A protein and the small-molecule ligand that binds it are described below.
Small molecule (SMILES): CC(=O)N[C@@H]1[C@@H](O)[C@H](O)[C@@H](CO)O[C@H]1O

Binding-site contacts:
Ligand atom N2 contacts residue ASN223 of chain 1.B at 2.8 Å (h-bond).
Ligand atom C8 contacts residue LYS218 of chain 1.B at 4.4 Å.
Ligand atom C7 contacts residue ASN223 of chain 1.B at 3.5 Å.
Ligand atom C4 contacts residue ASN223 of chain 1.B at 4.0 Å.
Ligand atom O7 contacts residue ASN222 of chain 1.B at 3.3 Å.
Ligand atom C5 contacts residue ASN223 of chain 1.B at 3.6 Å.
Ligand atom C1 contacts residue ASN223 of chain 1.B at 1.4 Å.
Ligand atom O5 contacts residue ASN223 of chain 1.B at 2.4 Å (h-bond).
Ligand atom C3 contacts residue ASN223 of chain 1.B at 3.6 Å.
Ligand atom C8 contacts residue GLU219 of chain 1.B at 3.5 Å.
Ligand atom C7 contacts residue ASN222 of chain 1.B at 3.7 Å.
Ligand atom C2 contacts residue ASN223 of chain 1.B at 2.2 Å.
Ligand atom C8 contacts residue ASN222 of chain 1.B at 3.4 Å.
Ligand atom O7 contacts residue ASN223 of chain 1.B at 3.4 Å (h-bond).

Sequence of chain 1.B:
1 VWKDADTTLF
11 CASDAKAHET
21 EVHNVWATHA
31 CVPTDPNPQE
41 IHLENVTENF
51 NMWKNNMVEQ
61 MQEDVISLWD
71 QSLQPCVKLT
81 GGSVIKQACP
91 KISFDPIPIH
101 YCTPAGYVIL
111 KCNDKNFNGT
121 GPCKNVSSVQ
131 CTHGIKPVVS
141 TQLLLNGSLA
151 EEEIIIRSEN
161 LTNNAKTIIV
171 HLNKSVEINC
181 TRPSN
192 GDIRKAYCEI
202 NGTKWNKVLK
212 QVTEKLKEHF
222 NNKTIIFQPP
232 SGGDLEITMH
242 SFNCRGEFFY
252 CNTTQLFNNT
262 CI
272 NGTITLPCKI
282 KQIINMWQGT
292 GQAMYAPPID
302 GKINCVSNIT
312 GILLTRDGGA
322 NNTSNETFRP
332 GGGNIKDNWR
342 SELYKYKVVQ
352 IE